Sequence of chain 1.E:
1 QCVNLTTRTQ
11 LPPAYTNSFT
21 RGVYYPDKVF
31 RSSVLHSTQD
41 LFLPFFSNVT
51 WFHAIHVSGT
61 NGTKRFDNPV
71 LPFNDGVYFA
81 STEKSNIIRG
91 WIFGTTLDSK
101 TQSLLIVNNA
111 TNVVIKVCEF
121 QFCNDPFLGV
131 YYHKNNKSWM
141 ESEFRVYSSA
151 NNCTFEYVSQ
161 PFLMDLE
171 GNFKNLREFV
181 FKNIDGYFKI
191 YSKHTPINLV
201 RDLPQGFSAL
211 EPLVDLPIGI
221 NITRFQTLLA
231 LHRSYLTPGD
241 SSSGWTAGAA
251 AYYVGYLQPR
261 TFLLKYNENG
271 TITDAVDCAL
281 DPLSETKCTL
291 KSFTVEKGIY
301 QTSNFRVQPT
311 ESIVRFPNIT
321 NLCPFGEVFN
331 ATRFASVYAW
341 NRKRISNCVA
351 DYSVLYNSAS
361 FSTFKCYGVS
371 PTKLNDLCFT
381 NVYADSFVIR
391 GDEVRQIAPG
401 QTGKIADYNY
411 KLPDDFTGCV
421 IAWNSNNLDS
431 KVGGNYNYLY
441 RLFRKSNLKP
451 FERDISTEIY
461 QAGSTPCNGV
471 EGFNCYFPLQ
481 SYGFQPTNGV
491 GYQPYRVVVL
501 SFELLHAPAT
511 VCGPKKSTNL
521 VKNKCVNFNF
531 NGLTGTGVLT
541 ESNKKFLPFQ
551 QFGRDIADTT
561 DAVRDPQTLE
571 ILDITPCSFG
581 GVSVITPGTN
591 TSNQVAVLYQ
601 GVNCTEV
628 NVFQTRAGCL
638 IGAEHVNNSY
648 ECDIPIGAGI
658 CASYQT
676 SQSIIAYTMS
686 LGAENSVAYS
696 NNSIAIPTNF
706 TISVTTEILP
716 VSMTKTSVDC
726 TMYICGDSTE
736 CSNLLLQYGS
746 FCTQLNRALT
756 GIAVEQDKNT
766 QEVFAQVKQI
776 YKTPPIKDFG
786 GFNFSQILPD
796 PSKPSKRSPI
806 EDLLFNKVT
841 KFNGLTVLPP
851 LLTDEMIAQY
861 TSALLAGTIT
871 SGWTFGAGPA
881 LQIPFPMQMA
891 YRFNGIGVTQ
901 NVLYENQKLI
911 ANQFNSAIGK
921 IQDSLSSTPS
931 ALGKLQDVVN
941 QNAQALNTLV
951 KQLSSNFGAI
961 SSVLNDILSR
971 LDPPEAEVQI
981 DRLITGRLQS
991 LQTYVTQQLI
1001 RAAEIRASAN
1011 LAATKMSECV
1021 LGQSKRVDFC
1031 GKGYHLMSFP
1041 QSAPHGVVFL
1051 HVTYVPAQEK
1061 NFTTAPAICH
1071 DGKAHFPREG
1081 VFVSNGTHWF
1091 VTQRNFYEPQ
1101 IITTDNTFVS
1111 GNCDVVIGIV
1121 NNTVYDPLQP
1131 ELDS

A small-molecule ligand and the protein it binds are described below.
Small molecule (SMILES): CC(=O)N[C@@H]1[C@@H](O)[C@H](O)[C@@H](CO)O[C@H]1O

Binding-site contacts:
Ligand atom C7 contacts residue ASN1061 of chain 1.C at 3.6 Å.
Ligand atom O5 contacts residue ASN1061 of chain 1.C at 2.4 Å (h-bond).
Ligand atom C8 contacts residue GLU1059 of chain 1.C at 3.2 Å.
Ligand atom C8 contacts residue ASN1061 of chain 1.C at 4.2 Å.
Ligand atom C1 contacts residue ASN1061 of chain 1.C at 1.4 Å.
Ligand atom C5 contacts residue ASN1061 of chain 1.C at 3.7 Å.
Ligand atom C6 contacts residue ALA693 of chain 1.C at 4.1 Å (hydrophobic).
Ligand atom C3 contacts residue ASN1061 of chain 1.C at 3.8 Å.
Ligand atom O7 contacts residue ASN1061 of chain 1.C at 3.9 Å.
Ligand atom O5 contacts residue ALA693 of chain 1.C at 4.4 Å.
Ligand atom O6 contacts residue ALA693 of chain 1.C at 3.3 Å.
Ligand atom N2 contacts residue ASN1061 of chain 1.C at 2.9 Å (h-bond).
Ligand atom C5 contacts residue ALA693 of chain 1.C at 3.8 Å (hydrophobic).
Ligand atom C4 contacts residue ASN1061 of chain 1.C at 4.2 Å.
Ligand atom C2 contacts residue ASN1061 of chain 1.C at 2.5 Å.
Ligand atom C1 contacts residue GLN882 of chain 1.E at 4.3 Å.
Ligand atom C8 contacts residue LYS1060 of chain 1.C at 3.8 Å.

Sequence of chain 1.C:
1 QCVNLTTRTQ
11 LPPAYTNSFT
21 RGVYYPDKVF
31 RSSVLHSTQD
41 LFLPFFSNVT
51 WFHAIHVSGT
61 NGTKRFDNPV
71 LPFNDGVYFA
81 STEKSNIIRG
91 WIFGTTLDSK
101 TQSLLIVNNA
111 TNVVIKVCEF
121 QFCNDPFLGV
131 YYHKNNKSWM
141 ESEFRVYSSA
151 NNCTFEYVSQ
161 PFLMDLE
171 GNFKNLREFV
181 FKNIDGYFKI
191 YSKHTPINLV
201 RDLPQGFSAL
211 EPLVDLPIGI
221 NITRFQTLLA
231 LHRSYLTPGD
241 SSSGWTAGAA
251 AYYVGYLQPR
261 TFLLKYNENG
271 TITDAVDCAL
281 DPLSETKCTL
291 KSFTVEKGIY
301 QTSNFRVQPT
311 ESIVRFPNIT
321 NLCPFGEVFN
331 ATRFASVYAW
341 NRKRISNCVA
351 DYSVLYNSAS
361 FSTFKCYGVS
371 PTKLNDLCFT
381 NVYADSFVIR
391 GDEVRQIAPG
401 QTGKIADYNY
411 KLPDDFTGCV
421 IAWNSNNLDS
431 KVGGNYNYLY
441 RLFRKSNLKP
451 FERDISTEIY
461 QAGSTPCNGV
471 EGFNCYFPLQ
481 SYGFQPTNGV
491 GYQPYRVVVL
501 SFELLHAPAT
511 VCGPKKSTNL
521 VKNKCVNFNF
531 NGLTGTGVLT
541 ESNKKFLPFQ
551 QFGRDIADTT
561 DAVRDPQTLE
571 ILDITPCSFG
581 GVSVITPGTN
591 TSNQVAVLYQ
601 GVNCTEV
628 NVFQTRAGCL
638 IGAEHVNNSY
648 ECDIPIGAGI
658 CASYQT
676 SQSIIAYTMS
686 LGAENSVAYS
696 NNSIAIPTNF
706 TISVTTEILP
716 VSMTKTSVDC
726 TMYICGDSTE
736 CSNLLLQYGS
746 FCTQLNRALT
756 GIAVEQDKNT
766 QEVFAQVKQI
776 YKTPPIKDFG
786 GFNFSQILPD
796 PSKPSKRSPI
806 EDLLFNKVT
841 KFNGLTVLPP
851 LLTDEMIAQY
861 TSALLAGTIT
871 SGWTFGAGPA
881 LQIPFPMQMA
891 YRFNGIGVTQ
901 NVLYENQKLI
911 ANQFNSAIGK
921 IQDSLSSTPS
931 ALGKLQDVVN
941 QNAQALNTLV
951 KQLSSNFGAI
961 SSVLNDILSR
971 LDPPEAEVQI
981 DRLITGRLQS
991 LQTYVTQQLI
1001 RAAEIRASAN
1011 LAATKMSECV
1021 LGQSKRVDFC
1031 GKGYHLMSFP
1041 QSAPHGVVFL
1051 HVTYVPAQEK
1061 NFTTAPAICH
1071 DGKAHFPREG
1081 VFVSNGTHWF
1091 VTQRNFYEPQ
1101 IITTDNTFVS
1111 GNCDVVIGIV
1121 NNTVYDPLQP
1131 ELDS